Sequence of chain 1.A:
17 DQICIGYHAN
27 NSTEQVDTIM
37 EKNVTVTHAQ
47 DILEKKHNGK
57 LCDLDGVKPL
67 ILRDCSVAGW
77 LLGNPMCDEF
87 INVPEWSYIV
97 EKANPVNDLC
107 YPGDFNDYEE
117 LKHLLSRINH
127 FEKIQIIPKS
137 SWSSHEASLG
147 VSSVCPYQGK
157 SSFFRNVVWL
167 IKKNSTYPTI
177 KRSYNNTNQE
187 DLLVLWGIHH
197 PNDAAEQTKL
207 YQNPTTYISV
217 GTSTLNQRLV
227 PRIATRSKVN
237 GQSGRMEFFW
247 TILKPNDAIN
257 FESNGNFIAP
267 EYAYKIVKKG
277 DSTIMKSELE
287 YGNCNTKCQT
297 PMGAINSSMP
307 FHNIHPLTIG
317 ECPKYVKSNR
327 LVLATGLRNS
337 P

Binding-site contacts:
Ligand atom O3 contacts residue SER149 of chain 1.A at 4.5 Å.
Ligand atom O3 contacts residue SIA1 of chain 1.C at 1.4 Å.

This protein binds this small molecule.
Small molecule (SMILES): OC[C@H]1O[C@@H](O)[C@H](O)[C@@H](O)[C@H]1O